Sequence of chain 1.A:
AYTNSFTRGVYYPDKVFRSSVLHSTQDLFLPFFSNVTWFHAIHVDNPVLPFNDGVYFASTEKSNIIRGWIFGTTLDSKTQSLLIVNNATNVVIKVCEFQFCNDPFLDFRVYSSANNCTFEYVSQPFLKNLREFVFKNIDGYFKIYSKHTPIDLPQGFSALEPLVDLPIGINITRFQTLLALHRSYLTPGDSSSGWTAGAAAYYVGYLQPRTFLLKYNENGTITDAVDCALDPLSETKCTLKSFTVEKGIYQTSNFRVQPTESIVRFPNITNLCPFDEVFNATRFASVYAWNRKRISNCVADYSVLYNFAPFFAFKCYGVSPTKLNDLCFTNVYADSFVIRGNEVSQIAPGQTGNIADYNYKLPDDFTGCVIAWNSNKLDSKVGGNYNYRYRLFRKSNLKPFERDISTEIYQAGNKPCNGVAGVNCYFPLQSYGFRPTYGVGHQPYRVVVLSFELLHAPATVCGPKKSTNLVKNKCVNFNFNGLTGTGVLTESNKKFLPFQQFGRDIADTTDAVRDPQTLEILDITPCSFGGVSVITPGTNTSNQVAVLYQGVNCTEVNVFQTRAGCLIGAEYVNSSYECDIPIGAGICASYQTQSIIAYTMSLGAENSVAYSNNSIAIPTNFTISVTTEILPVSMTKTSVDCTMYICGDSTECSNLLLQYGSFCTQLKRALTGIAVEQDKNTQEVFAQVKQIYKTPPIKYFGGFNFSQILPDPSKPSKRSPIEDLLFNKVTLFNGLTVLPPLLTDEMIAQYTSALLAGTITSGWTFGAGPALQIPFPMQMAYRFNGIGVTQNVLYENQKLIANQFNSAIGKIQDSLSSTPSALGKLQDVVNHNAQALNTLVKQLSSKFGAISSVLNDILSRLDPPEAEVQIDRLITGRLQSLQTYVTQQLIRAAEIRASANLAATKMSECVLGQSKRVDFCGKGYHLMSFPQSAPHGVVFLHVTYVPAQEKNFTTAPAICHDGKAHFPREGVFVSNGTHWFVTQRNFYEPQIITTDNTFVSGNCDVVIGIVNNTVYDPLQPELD

Binding-site contacts:
Ligand atom O7 contacts residue ASN616 of chain 1.A at 3.7 Å.
Ligand atom O5 contacts residue ASN616 of chain 1.A at 4.4 Å.
Ligand atom N2 contacts residue ASN616 of chain 1.A at 2.8 Å (h-bond).
Ligand atom C1 contacts residue ASN616 of chain 1.A at 3.1 Å.
Ligand atom C2 contacts residue ASN616 of chain 1.A at 3.4 Å.
Ligand atom C8 contacts residue GLN644 of chain 1.A at 3.9 Å.
Ligand atom C8 contacts residue ASN616 of chain 1.A at 3.4 Å.
Ligand atom C7 contacts residue ASN616 of chain 1.A at 3.0 Å.

This small molecule binds to this protein.
Small molecule (SMILES): CC(=O)N[C@@H]1[C@@H](O)[C@H](O)[C@@H](CO)O[C@H]1O